Sequence of chain 1.A:
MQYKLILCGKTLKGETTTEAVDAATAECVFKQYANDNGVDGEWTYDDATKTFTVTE

Sequence of chain 1.C:
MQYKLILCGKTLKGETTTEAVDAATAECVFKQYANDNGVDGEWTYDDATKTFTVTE

Binding-site contacts:
Ligand atom C7 contacts residue LYS10 of chain 1.C at 3.5 Å.
Ligand atom C1 contacts residue THR53 of chain 1.C at 4.3 Å.
Ligand atom C6 contacts residue LYS10 of chain 1.C at 3.6 Å.
Ligand atom C4 contacts residue LYS10 of chain 1.C at 4.0 Å.
Ligand atom C4 contacts residue CYS8 of chain 1.A at 3.0 Å (hydrophobic).
Ligand atom C3 contacts residue CYS8 of chain 1.A at 3.9 Å (hydrophobic).
Ligand atom C5 contacts residue LYS10 of chain 1.C at 4.0 Å.
Ligand atom S1 contacts residue CYS8 of chain 1.A at 2.0 Å (h-bond).
Ligand atom S1 contacts residue THR11 of chain 1.C at 3.9 Å.
Ligand atom C9 contacts residue THR53 of chain 1.C at 3.7 Å.
Ligand atom C2 contacts residue CYS8 of chain 1.A at 4.0 Å (hydrophobic).
Ligand atom C2 contacts residue THR53 of chain 1.C at 3.8 Å.
Ligand atom C8 contacts residue ILE6 of chain 1.A at 4.0 Å (hydrophobic).
Ligand atom S1 contacts residue ILE6 of chain 1.A at 4.3 Å.

This protein binds this small molecule.
Small molecule (SMILES): CC1(C)C=C(CSS(C)(=O)=O)C(C)(C)N1[O]